Binding-site contacts:
Ligand atom C8 contacts residue ASN1075 of chain 1.A at 3.7 Å.
Ligand atom O5 contacts residue ASN1075 of chain 1.A at 2.4 Å (h-bond).
Ligand atom C8 contacts residue ALA707 of chain 1.A at 3.8 Å (hydrophobic).
Ligand atom C2 contacts residue ASN1075 of chain 1.A at 2.3 Å.
Ligand atom C8 contacts residue ARG1074 of chain 1.A at 3.8 Å.
Ligand atom C1 contacts residue ASN1075 of chain 1.A at 1.4 Å.
Ligand atom C5 contacts residue ASN1075 of chain 1.A at 3.7 Å.
Ligand atom O7 contacts residue ASN1075 of chain 1.A at 3.1 Å (h-bond).
Ligand atom C7 contacts residue ASN1075 of chain 1.A at 3.2 Å.
Ligand atom N2 contacts residue ASN1075 of chain 1.A at 2.8 Å (h-bond).
Ligand atom C3 contacts residue ASN1075 of chain 1.A at 3.6 Å.
Ligand atom C8 contacts residue GLU1073 of chain 1.A at 3.7 Å.
Ligand atom C4 contacts residue ASN1075 of chain 1.A at 4.0 Å.

A protein and the small-molecule ligand that binds it are described below.
Small molecule (SMILES): CC(=O)N[C@H]1[C@H](O[C@H]2[C@H](O)[C@@H](NC(C)=O)CO[C@@H]2CO)O[C@H](CO)[C@@H](O[C@@H]2O[C@H](CO[C@H]3O[C@H](CO)[C@@H](O)[C@H](O)[C@@H]3O)[C@@H](O)[C@H](O[C@H]3O[C@H](CO)[C@@H](O)[C@H](O)[C@@H]3O)[C@@H]2O)[C@@H]1O

Sequence of chain 1.A:
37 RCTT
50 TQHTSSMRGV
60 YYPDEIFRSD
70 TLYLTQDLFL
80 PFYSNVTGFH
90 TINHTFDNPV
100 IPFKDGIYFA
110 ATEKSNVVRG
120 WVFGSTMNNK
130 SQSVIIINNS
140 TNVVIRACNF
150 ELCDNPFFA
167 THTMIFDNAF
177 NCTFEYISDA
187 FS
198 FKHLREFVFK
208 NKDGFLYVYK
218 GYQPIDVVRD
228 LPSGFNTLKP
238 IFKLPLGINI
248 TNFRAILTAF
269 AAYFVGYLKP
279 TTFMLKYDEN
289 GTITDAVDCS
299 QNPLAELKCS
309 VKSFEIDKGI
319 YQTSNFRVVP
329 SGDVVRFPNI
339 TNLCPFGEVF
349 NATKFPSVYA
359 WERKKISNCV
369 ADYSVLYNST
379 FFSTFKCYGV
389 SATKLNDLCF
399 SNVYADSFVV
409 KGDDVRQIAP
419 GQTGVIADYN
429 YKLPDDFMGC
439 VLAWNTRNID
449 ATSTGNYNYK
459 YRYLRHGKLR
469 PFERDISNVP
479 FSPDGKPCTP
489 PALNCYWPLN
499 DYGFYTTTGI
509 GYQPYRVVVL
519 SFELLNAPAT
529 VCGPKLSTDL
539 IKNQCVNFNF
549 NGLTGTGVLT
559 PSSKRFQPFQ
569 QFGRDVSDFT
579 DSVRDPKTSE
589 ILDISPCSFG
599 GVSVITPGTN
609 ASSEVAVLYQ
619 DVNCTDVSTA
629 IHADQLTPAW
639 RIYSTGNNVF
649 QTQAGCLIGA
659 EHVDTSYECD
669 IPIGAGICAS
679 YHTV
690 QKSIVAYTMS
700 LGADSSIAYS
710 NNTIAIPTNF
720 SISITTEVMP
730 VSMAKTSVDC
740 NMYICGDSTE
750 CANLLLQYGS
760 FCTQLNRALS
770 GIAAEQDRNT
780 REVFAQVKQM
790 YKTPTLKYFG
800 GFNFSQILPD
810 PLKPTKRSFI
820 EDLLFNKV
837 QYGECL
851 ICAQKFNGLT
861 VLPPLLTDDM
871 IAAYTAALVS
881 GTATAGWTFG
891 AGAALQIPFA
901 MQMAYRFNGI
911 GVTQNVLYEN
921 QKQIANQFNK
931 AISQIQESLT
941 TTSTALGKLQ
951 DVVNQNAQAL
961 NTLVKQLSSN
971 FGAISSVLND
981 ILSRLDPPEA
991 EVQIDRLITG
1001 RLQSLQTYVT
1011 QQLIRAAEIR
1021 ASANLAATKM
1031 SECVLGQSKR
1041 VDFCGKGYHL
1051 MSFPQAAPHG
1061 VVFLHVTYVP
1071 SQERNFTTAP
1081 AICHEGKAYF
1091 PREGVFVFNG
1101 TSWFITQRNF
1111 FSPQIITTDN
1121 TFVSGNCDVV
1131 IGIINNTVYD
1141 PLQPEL